The protein below binds the small molecule below.
Small molecule (SMILES): CCCOc1ccc(-c2ccc3c(C)cc(N)nc3c2)cc1CN

Sequence of chain 1.A:
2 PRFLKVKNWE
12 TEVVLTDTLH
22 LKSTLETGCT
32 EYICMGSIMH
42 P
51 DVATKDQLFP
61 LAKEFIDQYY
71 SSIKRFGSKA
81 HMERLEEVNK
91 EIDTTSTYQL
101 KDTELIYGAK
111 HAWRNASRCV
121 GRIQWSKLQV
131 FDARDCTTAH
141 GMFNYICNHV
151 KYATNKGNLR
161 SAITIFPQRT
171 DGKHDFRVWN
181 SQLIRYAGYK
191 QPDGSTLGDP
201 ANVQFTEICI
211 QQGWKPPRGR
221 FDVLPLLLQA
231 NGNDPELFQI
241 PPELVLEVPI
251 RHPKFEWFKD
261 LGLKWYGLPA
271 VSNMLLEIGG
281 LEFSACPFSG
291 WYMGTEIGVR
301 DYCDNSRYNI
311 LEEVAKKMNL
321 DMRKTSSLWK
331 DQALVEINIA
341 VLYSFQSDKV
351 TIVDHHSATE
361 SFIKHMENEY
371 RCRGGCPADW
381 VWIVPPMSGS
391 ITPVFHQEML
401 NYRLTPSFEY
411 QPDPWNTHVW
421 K

Binding-site contacts:
Ligand atom C02 contacts residue TRP382 of chain 1.B at 3.8 Å (hydrophobic).
Ligand atom C31 contacts residue OSG1 of chain 1.I at 3.9 Å.
Ligand atom C22 contacts residue MET40 of chain 1.B at 3.3 Å (hydrophobic).
Ligand atom C21 contacts residue HIS396 of chain 1.A at 3.9 Å.
Ligand atom C11 contacts residue SER38 of chain 1.B at 3.6 Å.
Ligand atom C03 contacts residue TRP380 of chain 1.A at 3.7 Å (hydrophobic).
Ligand atom C23 contacts residue TRP10 of chain 1.A at 3.8 Å (hydrophobic).
Ligand atom C21 contacts residue MET40 of chain 1.B at 4.0 Å (hydrophobic).
Ligand atom C27 contacts residue OSG1 of chain 1.I at 3.8 Å.
Ligand atom C03 contacts residue VAL381 of chain 1.B at 3.4 Å (hydrophobic).
Ligand atom C02 contacts residue PHE395 of chain 1.A at 3.6 Å (hydrophobic).
Ligand atom C23 contacts residue OSG1 of chain 1.I at 4.0 Å.
Ligand atom C25 contacts residue OSG1 of chain 1.I at 3.6 Å.
Ligand atom N01 contacts residue TRP382 of chain 1.B at 3.7 Å.
Ligand atom C11 contacts residue PHE395 of chain 1.A at 3.4 Å (hydrophobic).
Ligand atom C24 contacts residue OSG1 of chain 1.I at 3.7 Å.
Ligand atom C06 contacts residue TRP10 of chain 1.A at 4.1 Å (hydrophobic).
Ligand atom C11 contacts residue TRP380 of chain 1.A at 3.6 Å (hydrophobic).
Ligand atom C10 contacts residue TRP382 of chain 1.B at 3.6 Å (hydrophobic).
Ligand atom C10 contacts residue PHE395 of chain 1.A at 3.9 Å (hydrophobic).
Ligand atom C07 contacts residue HIS396 of chain 1.A at 4.0 Å.
Ligand atom O29 contacts residue OSG1 of chain 1.I at 3.9 Å.
Ligand atom C22 contacts residue OSG1 of chain 1.I at 4.0 Å.
Ligand atom C26 contacts residue HIS396 of chain 1.A at 4.0 Å.
Ligand atom C09 contacts residue TRP382 of chain 1.B at 3.7 Å (hydrophobic).
Ligand atom N02 contacts residue TRP382 of chain 1.B at 3.7 Å.
Ligand atom C21 contacts residue OSG1 of chain 1.I at 3.9 Å.
Ligand atom C02 contacts residue VAL381 of chain 1.B at 3.9 Å (hydrophobic).
Ligand atom C03 contacts residue TRP382 of chain 1.B at 4.0 Å (hydrophobic).
Ligand atom C05 contacts residue TRP382 of chain 1.B at 4.0 Å (hydrophobic).
Ligand atom C07 contacts residue TRP10 of chain 1.A at 3.6 Å (hydrophobic).
Ligand atom C22 contacts residue TRP10 of chain 1.A at 3.5 Å (hydrophobic).
Ligand atom C05 contacts residue PHE395 of chain 1.A at 4.0 Å (hydrophobic).
Ligand atom N02 contacts residue VAL381 of chain 1.B at 2.9 Å (h-bond).
Ligand atom N01 contacts residue PHE395 of chain 1.A at 3.5 Å.
Ligand atom N02 contacts residue PHE395 of chain 1.A at 3.5 Å.
Ligand atom C26 contacts residue OSG1 of chain 1.I at 3.7 Å.
Ligand atom C04 contacts residue PHE395 of chain 1.A at 3.6 Å (hydrophobic).
Ligand atom C08 contacts residue HIS396 of chain 1.A at 3.8 Å.
Ligand atom C23 contacts residue MET40 of chain 1.B at 3.8 Å (hydrophobic).

Sequence of chain 1.B:
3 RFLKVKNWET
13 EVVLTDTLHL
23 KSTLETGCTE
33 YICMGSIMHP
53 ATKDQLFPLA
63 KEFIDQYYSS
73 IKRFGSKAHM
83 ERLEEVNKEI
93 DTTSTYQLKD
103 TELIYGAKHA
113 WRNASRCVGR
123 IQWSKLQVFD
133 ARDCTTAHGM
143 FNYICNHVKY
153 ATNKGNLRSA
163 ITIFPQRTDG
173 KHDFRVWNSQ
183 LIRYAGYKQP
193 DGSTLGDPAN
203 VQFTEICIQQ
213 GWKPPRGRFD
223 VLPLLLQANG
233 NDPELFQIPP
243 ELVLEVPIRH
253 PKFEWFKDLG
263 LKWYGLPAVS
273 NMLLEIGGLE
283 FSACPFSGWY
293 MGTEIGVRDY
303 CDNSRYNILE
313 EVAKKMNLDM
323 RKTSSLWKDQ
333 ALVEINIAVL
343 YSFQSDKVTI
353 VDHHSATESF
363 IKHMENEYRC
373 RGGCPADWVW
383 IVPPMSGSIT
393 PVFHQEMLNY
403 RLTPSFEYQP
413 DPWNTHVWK